Sequence of chain 1.A:
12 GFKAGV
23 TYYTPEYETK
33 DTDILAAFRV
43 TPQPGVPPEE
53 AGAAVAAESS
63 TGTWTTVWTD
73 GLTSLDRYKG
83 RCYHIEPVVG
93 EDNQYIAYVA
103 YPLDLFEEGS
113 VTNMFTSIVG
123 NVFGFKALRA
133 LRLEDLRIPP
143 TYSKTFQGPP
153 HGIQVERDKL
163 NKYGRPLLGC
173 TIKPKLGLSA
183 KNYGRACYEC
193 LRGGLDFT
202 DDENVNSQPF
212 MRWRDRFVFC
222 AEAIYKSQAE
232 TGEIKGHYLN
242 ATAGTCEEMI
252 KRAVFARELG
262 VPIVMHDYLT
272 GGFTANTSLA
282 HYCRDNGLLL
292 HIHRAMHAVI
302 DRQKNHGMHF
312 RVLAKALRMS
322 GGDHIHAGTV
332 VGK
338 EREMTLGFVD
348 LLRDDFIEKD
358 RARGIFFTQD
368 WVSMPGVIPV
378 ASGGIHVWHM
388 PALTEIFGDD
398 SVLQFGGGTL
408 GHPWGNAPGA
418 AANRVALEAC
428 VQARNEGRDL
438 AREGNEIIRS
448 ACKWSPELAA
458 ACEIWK

A protein and the small-molecule ligand that binds it are described below.
Small molecule (SMILES): O=C(O)[C@H](O)[C@@H](O)[C@H](O)[C@H](O)COP(=O)(O)O

Binding-site contacts:
Ligand atom O1A contacts residue THR173 of chain 1.C at 3.6 Å.
Ligand atom C1 contacts residue ASP203 of chain 1.C at 4.1 Å.
Ligand atom O1 contacts residue MG1 of chain 1.S at 4.0 Å.
Ligand atom O1P contacts residue HIS298 of chain 1.C at 2.8 Å (h-bond).
Ligand atom O1 contacts residue THR173 of chain 1.C at 4.1 Å.
Ligand atom O5 contacts residue GLY380 of chain 1.C at 4.1 Å.
Ligand atom P contacts residue HIS298 of chain 1.C at 3.6 Å.
Ligand atom C6 contacts residue SER379 of chain 1.C at 3.7 Å.
Ligand atom O1 contacts residue LYS175 of chain 1.C at 2.8 Å (salt-bridge).
Ligand atom O2 contacts residue MG1 of chain 1.S at 2.1 Å.
Ligand atom O2 contacts residue HIS294 of chain 1.C at 3.7 Å.
Ligand atom O3P contacts residue ARG295 of chain 1.C at 3.0 Å (salt-bridge).
Ligand atom O2 contacts residue GLU204 of chain 1.C at 3.3 Å (salt-bridge).
Ligand atom C3 contacts residue MG1 of chain 1.S at 4.1 Å.
Ligand atom C1 contacts residue LYS175 of chain 1.C at 3.3 Å.
Ligand atom C1 contacts residue KCX201 of chain 1.C at 3.8 Å.
Ligand atom O1A contacts residue LYS175 of chain 1.C at 3.0 Å (salt-bridge).
Ligand atom O6 contacts residue ASN123 of chain 1.A at 3.8 Å.
Ligand atom O5 contacts residue SER379 of chain 1.C at 2.4 Å (h-bond).
Ligand atom O2 contacts residue KCX201 of chain 1.C at 2.9 Å (h-bond).
Ligand atom C5 contacts residue SER379 of chain 1.C at 3.3 Å.
Ligand atom O3P contacts residue HIS298 of chain 1.C at 3.8 Å.
Ligand atom O2P contacts residue ARG295 of chain 1.C at 2.8 Å (salt-bridge).
Ligand atom O1P contacts residue ARG295 of chain 1.C at 4.0 Å.
Ligand atom C5 contacts residue GLY380 of chain 1.C at 3.8 Å.
Ligand atom C1 contacts residue MG1 of chain 1.S at 2.9 Å.
Ligand atom C2 contacts residue KCX201 of chain 1.C at 3.4 Å.
Ligand atom C2 contacts residue MG1 of chain 1.S at 3.1 Å.
Ligand atom O1A contacts residue GLU204 of chain 1.C at 4.1 Å.
Ligand atom O1A contacts residue ASP203 of chain 1.C at 2.9 Å (salt-bridge).
Ligand atom C1 contacts residue THR173 of chain 1.C at 3.9 Å.
Ligand atom P contacts residue ARG295 of chain 1.C at 3.5 Å.
Ligand atom O3 contacts residue MG1 of chain 1.S at 3.8 Å.
Ligand atom O1A contacts residue MG1 of chain 1.S at 2.0 Å.
Ligand atom O5 contacts residue HIS327 of chain 1.C at 4.1 Å.
Ligand atom O4 contacts residue ASN123 of chain 1.A at 2.8 Å (h-bond).
Ligand atom O2P contacts residue GLY329 of chain 1.C at 3.8 Å.
Ligand atom C4 contacts residue ASN123 of chain 1.A at 3.3 Å.
Ligand atom O1A contacts residue KCX201 of chain 1.C at 3.1 Å (h-bond).
Ligand atom O3 contacts residue ASN123 of chain 1.A at 3.6 Å.

Sequence of chain 1.C:
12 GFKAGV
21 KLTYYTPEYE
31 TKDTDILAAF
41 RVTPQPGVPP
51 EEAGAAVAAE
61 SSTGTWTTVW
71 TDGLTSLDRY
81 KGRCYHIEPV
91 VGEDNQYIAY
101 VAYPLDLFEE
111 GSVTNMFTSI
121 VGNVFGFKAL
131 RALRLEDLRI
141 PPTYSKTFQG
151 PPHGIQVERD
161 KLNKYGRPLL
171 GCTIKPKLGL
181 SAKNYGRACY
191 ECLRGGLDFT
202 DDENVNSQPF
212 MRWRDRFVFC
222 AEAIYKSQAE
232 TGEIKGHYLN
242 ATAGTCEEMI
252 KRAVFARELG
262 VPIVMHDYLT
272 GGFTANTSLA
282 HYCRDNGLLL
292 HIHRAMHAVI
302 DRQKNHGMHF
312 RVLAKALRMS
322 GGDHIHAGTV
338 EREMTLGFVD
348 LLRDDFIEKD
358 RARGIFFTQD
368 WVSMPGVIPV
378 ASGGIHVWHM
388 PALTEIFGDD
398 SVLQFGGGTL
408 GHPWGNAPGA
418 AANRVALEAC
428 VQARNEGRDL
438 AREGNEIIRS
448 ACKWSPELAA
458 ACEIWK